The small molecule below binds the protein below.
Small molecule (SMILES): CC(=O)N[C@H]1[C@H](O[C@H]2[C@H](O)[C@@H](NC(C)=O)CO[C@@H]2CO)O[C@H](CO)[C@@H](O)[C@@H]1O

Binding-site contacts:
Ligand atom N2 contacts residue GLN580 of chain 1.A at 3.6 Å (h-bond).
Ligand atom C2 contacts residue GLN580 of chain 1.A at 4.4 Å.
Ligand atom C3 contacts residue ASN331 of chain 1.A at 3.8 Å.
Ligand atom C4 contacts residue ASN331 of chain 1.A at 4.3 Å.
Ligand atom C5 contacts residue ASN331 of chain 1.A at 3.7 Å.
Ligand atom C7 contacts residue GLN580 of chain 1.A at 4.2 Å.
Ligand atom C1 contacts residue ASN331 of chain 1.A at 1.4 Å.
Ligand atom C8 contacts residue GLN580 of chain 1.A at 4.0 Å.
Ligand atom C8 contacts residue LEU582 of chain 1.A at 3.9 Å (hydrophobic).
Ligand atom O5 contacts residue ASN331 of chain 1.A at 2.4 Å (h-bond).
Ligand atom N2 contacts residue ASN331 of chain 1.A at 2.9 Å (h-bond).
Ligand atom C7 contacts residue ASN331 of chain 1.A at 4.0 Å.
Ligand atom C2 contacts residue ASN331 of chain 1.A at 2.5 Å.

Sequence of chain 1.A:
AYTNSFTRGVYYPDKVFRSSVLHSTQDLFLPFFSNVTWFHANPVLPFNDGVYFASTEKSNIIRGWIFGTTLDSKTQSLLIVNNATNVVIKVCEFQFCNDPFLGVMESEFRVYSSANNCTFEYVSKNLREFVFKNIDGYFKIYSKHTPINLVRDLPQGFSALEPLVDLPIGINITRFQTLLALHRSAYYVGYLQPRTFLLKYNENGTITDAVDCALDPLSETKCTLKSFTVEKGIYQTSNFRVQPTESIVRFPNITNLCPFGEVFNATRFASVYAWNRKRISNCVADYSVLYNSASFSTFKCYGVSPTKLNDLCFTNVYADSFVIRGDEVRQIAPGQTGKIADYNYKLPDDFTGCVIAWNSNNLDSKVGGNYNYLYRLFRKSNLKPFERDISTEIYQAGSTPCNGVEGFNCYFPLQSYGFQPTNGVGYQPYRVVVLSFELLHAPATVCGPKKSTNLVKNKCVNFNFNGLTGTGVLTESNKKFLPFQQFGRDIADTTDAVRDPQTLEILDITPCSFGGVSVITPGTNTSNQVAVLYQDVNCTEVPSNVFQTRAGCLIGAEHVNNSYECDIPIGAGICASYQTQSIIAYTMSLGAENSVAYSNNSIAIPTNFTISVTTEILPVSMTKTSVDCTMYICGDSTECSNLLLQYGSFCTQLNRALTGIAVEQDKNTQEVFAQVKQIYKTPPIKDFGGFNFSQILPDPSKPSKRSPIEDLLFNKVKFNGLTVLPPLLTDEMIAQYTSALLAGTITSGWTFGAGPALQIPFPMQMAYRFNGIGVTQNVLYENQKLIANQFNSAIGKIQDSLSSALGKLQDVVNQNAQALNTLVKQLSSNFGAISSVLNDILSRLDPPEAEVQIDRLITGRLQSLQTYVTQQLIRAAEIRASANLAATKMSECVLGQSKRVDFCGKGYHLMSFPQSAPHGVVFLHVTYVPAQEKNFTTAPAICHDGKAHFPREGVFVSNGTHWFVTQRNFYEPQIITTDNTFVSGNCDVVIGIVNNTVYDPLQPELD